Sequence of chain 1.B:
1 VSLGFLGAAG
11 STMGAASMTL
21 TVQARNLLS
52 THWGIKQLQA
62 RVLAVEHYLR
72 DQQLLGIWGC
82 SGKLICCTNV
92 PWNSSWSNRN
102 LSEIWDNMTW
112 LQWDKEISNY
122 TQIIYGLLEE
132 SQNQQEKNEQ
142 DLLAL

Sequence of chain 1.A:
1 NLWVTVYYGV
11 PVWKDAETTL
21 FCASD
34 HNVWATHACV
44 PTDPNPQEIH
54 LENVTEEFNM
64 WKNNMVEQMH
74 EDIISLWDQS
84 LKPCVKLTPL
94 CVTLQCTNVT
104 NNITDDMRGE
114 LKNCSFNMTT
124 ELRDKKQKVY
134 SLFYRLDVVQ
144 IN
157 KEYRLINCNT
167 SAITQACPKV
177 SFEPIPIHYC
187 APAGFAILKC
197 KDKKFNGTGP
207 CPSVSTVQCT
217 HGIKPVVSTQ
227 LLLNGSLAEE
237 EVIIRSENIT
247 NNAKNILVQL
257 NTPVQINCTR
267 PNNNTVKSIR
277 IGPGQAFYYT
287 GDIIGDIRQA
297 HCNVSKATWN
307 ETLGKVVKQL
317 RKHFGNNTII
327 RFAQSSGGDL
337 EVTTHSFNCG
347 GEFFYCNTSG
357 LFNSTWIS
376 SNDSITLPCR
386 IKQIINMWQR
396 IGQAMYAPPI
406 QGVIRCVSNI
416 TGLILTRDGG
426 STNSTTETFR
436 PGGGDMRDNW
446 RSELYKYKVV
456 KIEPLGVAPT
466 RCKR

The protein below binds the small molecule below.
Small molecule (SMILES): CC(=O)N[C@H]1[C@H](O[C@H]2[C@H](O)[C@@H](NC(C)=O)CO[C@@H]2CO)O[C@H](CO)[C@@H](O)[C@@H]1O

Binding-site contacts:
Ligand atom C8 contacts residue GLU55 of chain 1.A at 3.9 Å.
Ligand atom O6 contacts residue ASN56 of chain 1.A at 4.4 Å.
Ligand atom C5 contacts residue ASN56 of chain 1.A at 3.8 Å.
Ligand atom C1 contacts residue ASN56 of chain 1.A at 1.5 Å.
Ligand atom N2 contacts residue ASN56 of chain 1.A at 2.9 Å (h-bond).
Ligand atom N2 contacts residue GLU55 of chain 1.A at 4.3 Å.
Ligand atom C2 contacts residue GLY10 of chain 1.B at 4.5 Å.
Ligand atom C1 contacts residue GLU55 of chain 1.A at 4.3 Å.
Ligand atom N2 contacts residue SER11 of chain 1.B at 3.9 Å.
Ligand atom C8 contacts residue SER11 of chain 1.B at 3.9 Å.
Ligand atom C7 contacts residue GLU55 of chain 1.A at 3.7 Å.
Ligand atom O7 contacts residue ASN56 of chain 1.A at 4.3 Å.
Ligand atom C3 contacts residue ASN56 of chain 1.A at 3.9 Å.
Ligand atom C8 contacts residue GLY7 of chain 1.B at 4.0 Å.
Ligand atom O5 contacts residue ASN56 of chain 1.A at 2.4 Å (h-bond).
Ligand atom C7 contacts residue SER11 of chain 1.B at 4.4 Å.
Ligand atom N2 contacts residue GLY10 of chain 1.B at 4.0 Å.
Ligand atom C2 contacts residue ASN56 of chain 1.A at 2.5 Å.
Ligand atom O7 contacts residue GLU55 of chain 1.A at 3.5 Å.
Ligand atom C4 contacts residue ASN56 of chain 1.A at 4.4 Å.
Ligand atom C8 contacts residue ALA9 of chain 1.B at 4.4 Å (hydrophobic).
Ligand atom C7 contacts residue ASN56 of chain 1.A at 3.8 Å.